This small molecule binds to this protein.
Small molecule (SMILES): CC(=O)N[C@@H]1[C@@H](O)[C@H](O)[C@@H](CO)O[C@H]1O

Sequence of chain 1.A:
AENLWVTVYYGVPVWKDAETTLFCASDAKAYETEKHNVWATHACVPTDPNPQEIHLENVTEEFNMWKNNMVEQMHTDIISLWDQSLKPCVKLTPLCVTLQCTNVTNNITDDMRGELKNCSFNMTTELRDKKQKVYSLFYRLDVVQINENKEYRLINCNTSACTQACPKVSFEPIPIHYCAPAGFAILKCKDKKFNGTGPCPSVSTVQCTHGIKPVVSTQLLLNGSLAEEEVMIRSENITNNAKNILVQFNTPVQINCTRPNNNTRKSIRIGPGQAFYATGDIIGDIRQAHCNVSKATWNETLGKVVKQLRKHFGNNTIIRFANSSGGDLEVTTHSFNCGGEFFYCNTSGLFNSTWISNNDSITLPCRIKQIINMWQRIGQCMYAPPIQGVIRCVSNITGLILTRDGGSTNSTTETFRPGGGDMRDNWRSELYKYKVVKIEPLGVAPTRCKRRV

Binding-site contacts:
Ligand atom C6 contacts residue SER381 of chain 1.A at 3.7 Å.
Ligand atom C1 contacts residue ASN301 of chain 1.A at 1.4 Å.
Ligand atom C7 contacts residue ASN301 of chain 1.A at 3.0 Å.
Ligand atom C2 contacts residue ASN301 of chain 1.A at 2.4 Å.
Ligand atom C8 contacts residue ARG412 of chain 1.A at 4.1 Å.
Ligand atom C8 contacts residue ASN301 of chain 1.A at 4.2 Å.
Ligand atom O5 contacts residue ASN301 of chain 1.A at 2.4 Å (h-bond).
Ligand atom C5 contacts residue SER381 of chain 1.A at 4.2 Å.
Ligand atom O6 contacts residue SER381 of chain 1.A at 3.5 Å (h-bond).
Ligand atom C5 contacts residue ASN301 of chain 1.A at 3.7 Å.
Ligand atom O7 contacts residue ASN301 of chain 1.A at 2.9 Å (h-bond).
Ligand atom C4 contacts residue ASN301 of chain 1.A at 4.2 Å.
Ligand atom C8 contacts residue HIS299 of chain 1.A at 4.3 Å.
Ligand atom O5 contacts residue SER381 of chain 1.A at 3.5 Å (h-bond).
Ligand atom O7 contacts residue ASN265 of chain 1.A at 4.4 Å.
Ligand atom C3 contacts residue ASN301 of chain 1.A at 3.8 Å.
Ligand atom N2 contacts residue HIS299 of chain 1.A at 3.9 Å.
Ligand atom N2 contacts residue ASN301 of chain 1.A at 2.8 Å (h-bond).
Ligand atom C8 contacts residue THR267 of chain 1.A at 3.6 Å.